A protein and the small-molecule ligand that binds it are described below.
Small molecule (SMILES): O=C(O)c1c(CCCOc2cccc3ccccc23)c2cccc3c2n1CCC3

Binding-site contacts:
Ligand atom CAT contacts residue VAL83 of chain 1.C at 3.8 Å (hydrophobic).
Ligand atom CAV contacts residue MET80 of chain 1.C at 3.8 Å (hydrophobic).
Ligand atom CAJ contacts residue LEU65 of chain 1.C at 3.7 Å (hydrophobic).
Ligand atom CAJ contacts residue MET80 of chain 1.C at 3.7 Å (hydrophobic).
Ligand atom CAZ contacts residue MET80 of chain 1.C at 3.5 Å (hydrophobic).
Ligand atom CAD contacts residue GLY101 of chain 1.C at 3.7 Å.
Ligand atom OAB contacts residue ARG93 of chain 1.C at 2.7 Å (salt-bridge).
Ligand atom CAE contacts residue PHE100 of chain 1.C at 3.5 Å (hydrophobic).
Ligand atom CAX contacts residue THR96 of chain 1.C at 3.7 Å.
Ligand atom CAQ contacts residue LEU97 of chain 1.C at 3.7 Å (hydrophobic).
Ligand atom CAM contacts residue LEU97 of chain 1.C at 3.8 Å (hydrophobic).
Ligand atom CAF contacts residue MET80 of chain 1.C at 3.9 Å (hydrophobic).
Ligand atom CAY contacts residue PHE100 of chain 1.C at 3.5 Å (hydrophobic).
Ligand atom CAT contacts residue ARG93 of chain 1.C at 3.5 Å.
Ligand atom CAZ contacts residue PHE100 of chain 1.C at 3.4 Å (hydrophobic).
Ligand atom CAX contacts residue VAL83 of chain 1.C at 3.6 Å (hydrophobic).
Ligand atom CAO contacts residue VAL83 of chain 1.C at 3.6 Å (hydrophobic).
Ligand atom CAG contacts residue PHE58 of chain 1.C at 3.8 Å (hydrophobic).
Ligand atom OAB contacts residue VAL83 of chain 1.C at 3.5 Å.
Ligand atom CAY contacts residue MET80 of chain 1.C at 3.5 Å (hydrophobic).
Ligand atom CAD contacts residue PHE100 of chain 1.C at 3.6 Å (hydrophobic).
Ligand atom CAK contacts residue PHE100 of chain 1.C at 3.5 Å (hydrophobic).
Ligand atom OAS contacts residue LEU97 of chain 1.C at 3.5 Å.
Ligand atom OAA contacts residue ARG93 of chain 1.C at 3.1 Å (salt-bridge).
Ligand atom CAW contacts residue THR96 of chain 1.C at 3.4 Å.
Ligand atom CAH contacts residue MET80 of chain 1.C at 3.6 Å (hydrophobic).
Ligand atom NBC contacts residue VAL83 of chain 1.C at 3.9 Å.
Ligand atom CAI contacts residue PHE100 of chain 1.C at 3.6 Å (hydrophobic).
Ligand atom CAK contacts residue LEU97 of chain 1.C at 3.7 Å (hydrophobic).
Ligand atom CAM contacts residue VAL83 of chain 1.C at 3.8 Å (hydrophobic).
Ligand atom CAF contacts residue VAL79 of chain 1.C at 3.7 Å (hydrophobic).
Ligand atom CAO contacts residue MET80 of chain 1.C at 3.7 Å (hydrophobic).
Ligand atom CAD contacts residue LEU97 of chain 1.C at 3.6 Å (hydrophobic).
Ligand atom CAC contacts residue PHE100 of chain 1.C at 3.6 Å (hydrophobic).
Ligand atom CAM contacts residue PHE84 of chain 1.C at 3.6 Å (hydrophobic).
Ligand atom CAL contacts residue PHE100 of chain 1.C at 3.8 Å (hydrophobic).
Ligand atom CBB contacts residue THR96 of chain 1.C at 3.8 Å.
Ligand atom CBA contacts residue THR96 of chain 1.C at 3.5 Å.
Ligand atom CAE contacts residue PHE58 of chain 1.C at 3.8 Å (hydrophobic).
Ligand atom CAJ contacts residue PHE100 of chain 1.C at 3.8 Å (hydrophobic).

Sequence of chain 1.C:
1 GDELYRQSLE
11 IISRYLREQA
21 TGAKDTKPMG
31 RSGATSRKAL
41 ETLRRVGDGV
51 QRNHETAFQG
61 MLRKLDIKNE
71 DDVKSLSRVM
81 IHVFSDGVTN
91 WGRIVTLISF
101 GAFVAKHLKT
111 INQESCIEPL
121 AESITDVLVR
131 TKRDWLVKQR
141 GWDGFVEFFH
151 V